Sequence of chain 32.E:
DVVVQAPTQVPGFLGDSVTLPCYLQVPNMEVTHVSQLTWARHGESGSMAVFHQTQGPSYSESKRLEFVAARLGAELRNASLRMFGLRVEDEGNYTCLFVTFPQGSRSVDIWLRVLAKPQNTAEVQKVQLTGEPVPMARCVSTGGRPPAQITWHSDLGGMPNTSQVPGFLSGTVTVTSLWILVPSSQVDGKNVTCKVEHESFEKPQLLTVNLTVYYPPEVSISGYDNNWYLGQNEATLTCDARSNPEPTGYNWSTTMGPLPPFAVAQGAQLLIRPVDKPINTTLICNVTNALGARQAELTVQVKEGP

Binding-site contacts:
Ligand atom C5 contacts residue ASN120 of chain 32.E at 3.6 Å.
Ligand atom C5 contacts residue TRP138 of chain 32.E at 3.5 Å (hydrophobic).
Ligand atom O4 contacts residue TRP138 of chain 32.E at 3.1 Å.
Ligand atom C1 contacts residue ASN120 of chain 32.E at 1.4 Å.
Ligand atom C8 contacts residue ASN120 of chain 32.E at 4.1 Å.
Ligand atom C7 contacts residue TRP138 of chain 32.E at 4.3 Å (hydrophobic).
Ligand atom C2 contacts residue ASN120 of chain 32.E at 2.6 Å.
Ligand atom O5 contacts residue ASN120 of chain 32.E at 2.4 Å (h-bond).
Ligand atom O7 contacts residue TRP138 of chain 32.E at 3.8 Å.
Ligand atom C6 contacts residue ASN120 of chain 32.E at 3.0 Å.
Ligand atom N2 contacts residue ASN120 of chain 32.E at 3.0 Å (h-bond).
Ligand atom C3 contacts residue ASN120 of chain 32.E at 3.9 Å.
Ligand atom O5 contacts residue TRP138 of chain 32.E at 4.3 Å.
Ligand atom C1 contacts residue TRP138 of chain 32.E at 3.9 Å (hydrophobic).
Ligand atom C7 contacts residue ASN120 of chain 32.E at 3.8 Å.
Ligand atom O7 contacts residue ASN120 of chain 32.E at 4.4 Å.
Ligand atom O5 contacts residue ASN120 of chain 32.E at 4.0 Å.
Ligand atom N2 contacts residue TRP138 of chain 32.E at 3.7 Å.
Ligand atom O3 contacts residue TRP138 of chain 32.E at 3.5 Å.
Ligand atom C8 contacts residue TRP138 of chain 32.E at 4.0 Å (hydrophobic).
Ligand atom C5 contacts residue ASN120 of chain 32.E at 3.9 Å.
Ligand atom C4 contacts residue TRP138 of chain 32.E at 3.3 Å (hydrophobic).
Ligand atom C2 contacts residue TRP138 of chain 32.E at 3.8 Å (hydrophobic).
Ligand atom C8 contacts residue GLY119 of chain 32.E at 3.9 Å.
Ligand atom C4 contacts residue ASN120 of chain 32.E at 4.2 Å.
Ligand atom C3 contacts residue TRP138 of chain 32.E at 2.9 Å (hydrophobic).

The small molecule below binds the protein below.
Small molecule (SMILES): CC(=O)N[C@H]1[C@H](O[C@H]2[C@H](O)[C@@H](NC(C)=O)CO[C@@H]2CO[C@@H]2O[C@@H](C)[C@@H](O)[C@@H](O)[C@@H]2O)O[C@H](CO)[C@@H](O[C@@H]2O[C@H](CO)[C@@H](O)[C@H](O[C@@H]3O[C@H](CO)[C@@H](O)[C@H](O)[C@@H]3O)[C@@H]2O)[C@@H]1O